Binding-site contacts:
Ligand atom N6 contacts residue GLN282 of chain 1.A at 3.0 Å (h-bond).
Ligand atom C7 contacts residue PHE285 of chain 1.A at 3.7 Å (hydrophobic).
Ligand atom C1 contacts residue LEU231 of chain 1.A at 3.8 Å (hydrophobic).
Ligand atom C4 contacts residue PHE285 of chain 1.A at 3.8 Å (hydrophobic).
Ligand atom C2 contacts residue PHE285 of chain 1.A at 4.0 Å (hydrophobic).
Ligand atom N6 contacts residue PHE285 of chain 1.A at 3.6 Å.
Ligand atom C2 contacts residue LEU231 of chain 1.A at 4.4 Å (hydrophobic).
Ligand atom N8 contacts residue ILE248 of chain 1.A at 4.0 Å.
Ligand atom N8 contacts residue VAL234 of chain 1.A at 3.7 Å.
Ligand atom C3 contacts residue PHE252 of chain 1.A at 4.1 Å (hydrophobic).
Ligand atom N9 contacts residue ILE248 of chain 1.A at 3.6 Å.
Ligand atom C3 contacts residue PHE285 of chain 1.A at 3.9 Å (hydrophobic).
Ligand atom C5 contacts residue MET269 of chain 1.A at 3.7 Å (hydrophobic).
Ligand atom C3 contacts residue ILE248 of chain 1.A at 4.4 Å (hydrophobic).
Ligand atom C5 contacts residue PHE285 of chain 1.A at 3.7 Å (hydrophobic).
Ligand atom N8 contacts residue GLN282 of chain 1.A at 3.0 Å (h-bond).
Ligand atom C4 contacts residue PHE252 of chain 1.A at 4.3 Å (hydrophobic).
Ligand atom C4 contacts residue GLN282 of chain 1.A at 3.9 Å.
Ligand atom C5 contacts residue PHE252 of chain 1.A at 3.9 Å (hydrophobic).
Ligand atom C5 contacts residue GLN282 of chain 1.A at 3.9 Å.
Ligand atom C7 contacts residue ILE248 of chain 1.A at 3.9 Å (hydrophobic).
Ligand atom C2 contacts residue ILE248 of chain 1.A at 4.2 Å (hydrophobic).
Ligand atom N9 contacts residue PHE285 of chain 1.A at 3.9 Å.
Ligand atom C7 contacts residue GLN282 of chain 1.A at 3.8 Å.
Ligand atom C1 contacts residue TYR80 of chain 1.A at 4.2 Å (hydrophobic).
Ligand atom N8 contacts residue PHE285 of chain 1.A at 4.0 Å.

Sequence of chain 1.A:
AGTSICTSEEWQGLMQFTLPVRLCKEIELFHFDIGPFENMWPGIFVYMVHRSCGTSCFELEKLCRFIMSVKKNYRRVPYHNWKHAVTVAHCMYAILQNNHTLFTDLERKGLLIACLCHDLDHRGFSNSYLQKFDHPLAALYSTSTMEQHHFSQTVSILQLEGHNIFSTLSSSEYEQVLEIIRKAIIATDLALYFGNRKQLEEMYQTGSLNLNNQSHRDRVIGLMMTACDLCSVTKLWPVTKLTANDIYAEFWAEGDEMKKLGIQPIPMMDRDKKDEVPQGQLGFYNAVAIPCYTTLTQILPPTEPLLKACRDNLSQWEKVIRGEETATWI

A protein and the small-molecule ligand that binds it are described below.
Small molecule (SMILES): Cc1cc(C)nc(N)n1